Sequence of chain 1.C:
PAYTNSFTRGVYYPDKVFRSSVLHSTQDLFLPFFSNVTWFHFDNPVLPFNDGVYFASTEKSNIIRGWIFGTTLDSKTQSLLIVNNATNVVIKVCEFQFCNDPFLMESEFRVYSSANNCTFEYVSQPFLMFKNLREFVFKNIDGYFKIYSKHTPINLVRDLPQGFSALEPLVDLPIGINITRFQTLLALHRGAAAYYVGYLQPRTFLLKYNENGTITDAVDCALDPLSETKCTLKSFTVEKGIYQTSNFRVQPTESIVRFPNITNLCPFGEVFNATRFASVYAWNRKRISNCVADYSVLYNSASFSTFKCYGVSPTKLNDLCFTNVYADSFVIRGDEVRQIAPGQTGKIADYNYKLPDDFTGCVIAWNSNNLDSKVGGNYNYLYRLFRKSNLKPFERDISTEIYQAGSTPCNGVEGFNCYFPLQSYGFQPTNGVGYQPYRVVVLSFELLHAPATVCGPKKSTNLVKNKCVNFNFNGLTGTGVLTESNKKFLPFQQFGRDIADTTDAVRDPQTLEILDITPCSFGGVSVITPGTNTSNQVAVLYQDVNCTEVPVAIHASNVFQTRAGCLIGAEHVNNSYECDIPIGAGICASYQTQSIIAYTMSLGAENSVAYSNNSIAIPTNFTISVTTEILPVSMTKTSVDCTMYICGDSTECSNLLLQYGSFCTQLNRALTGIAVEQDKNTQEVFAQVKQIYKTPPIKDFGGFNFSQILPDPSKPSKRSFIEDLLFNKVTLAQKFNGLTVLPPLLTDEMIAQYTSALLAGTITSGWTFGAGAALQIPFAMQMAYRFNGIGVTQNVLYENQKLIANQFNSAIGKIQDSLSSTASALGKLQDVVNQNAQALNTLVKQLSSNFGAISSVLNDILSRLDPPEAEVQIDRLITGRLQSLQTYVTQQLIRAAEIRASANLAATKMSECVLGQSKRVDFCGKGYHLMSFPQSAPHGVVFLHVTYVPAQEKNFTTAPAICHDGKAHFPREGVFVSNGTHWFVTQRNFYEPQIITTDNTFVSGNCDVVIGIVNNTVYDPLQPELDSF

This small molecule binds to this protein.
Small molecule (SMILES): CC(=O)N[C@@H]1[C@@H](O)[C@H](O)[C@@H](CO)O[C@H]1O

Binding-site contacts:
Ligand atom C8 contacts residue ASN165 of chain 1.C at 4.3 Å.
Ligand atom C7 contacts residue ASN164 of chain 1.C at 4.3 Å.
Ligand atom C4 contacts residue GLU132 of chain 1.C at 3.9 Å.
Ligand atom O7 contacts residue ASN164 of chain 1.C at 3.3 Å.
Ligand atom O3 contacts residue SER112 of chain 1.C at 3.5 Å (h-bond).
Ligand atom O4 contacts residue GLU132 of chain 1.C at 4.3 Å.
Ligand atom C3 contacts residue GLU132 of chain 1.C at 4.0 Å.
Ligand atom C5 contacts residue ASN165 of chain 1.C at 3.7 Å.
Ligand atom C2 contacts residue GLU132 of chain 1.C at 4.5 Å.
Ligand atom O7 contacts residue GLU132 of chain 1.C at 4.4 Å.
Ligand atom C4 contacts residue ASN165 of chain 1.C at 4.3 Å.
Ligand atom C1 contacts residue ASN165 of chain 1.C at 1.4 Å.
Ligand atom O7 contacts residue ASN165 of chain 1.C at 3.0 Å.
Ligand atom O3 contacts residue GLU132 of chain 1.C at 3.1 Å (salt-bridge).
Ligand atom C3 contacts residue ASN165 of chain 1.C at 3.8 Å.
Ligand atom N2 contacts residue ASN165 of chain 1.C at 2.9 Å (h-bond).
Ligand atom O5 contacts residue ASN165 of chain 1.C at 2.4 Å (h-bond).
Ligand atom C7 contacts residue ASN165 of chain 1.C at 3.1 Å.
Ligand atom C2 contacts residue ASN165 of chain 1.C at 2.5 Å.